A small-molecule ligand and the protein it binds are described below.
Small molecule (SMILES): O=C(CCCC[C@@H]1SC[C@@H]2NC(=O)N[C@@H]21)NCC(=O)Nc1cc2CS[Fe]34[S-]5->[Fe]67SCc8cc(CS[Fe+]9(<-[S-]->36)[S-]->7->[Fe+]<-5(SCc(c2)c1)[S-]->4->9)cc(NC(=O)CNC(=O)CCCC[C@@H]1SC[C@@H]2NC(=O)N[C@@H]21)c8

Sequence of chain 1.B:
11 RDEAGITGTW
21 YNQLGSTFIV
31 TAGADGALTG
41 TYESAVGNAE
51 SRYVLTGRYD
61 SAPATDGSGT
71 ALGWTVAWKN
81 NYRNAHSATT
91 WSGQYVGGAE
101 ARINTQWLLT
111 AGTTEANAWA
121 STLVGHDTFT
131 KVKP

Sequence of chain 1.C:
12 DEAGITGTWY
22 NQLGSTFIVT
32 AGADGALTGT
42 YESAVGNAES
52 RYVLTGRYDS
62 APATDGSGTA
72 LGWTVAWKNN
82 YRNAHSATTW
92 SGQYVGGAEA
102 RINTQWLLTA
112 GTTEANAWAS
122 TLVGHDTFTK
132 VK

Binding-site contacts:
Ligand atom N60 contacts residue VAL46 of chain 1.B at 3.6 Å.
Ligand atom C04 contacts residue VAL46 of chain 1.C at 3.7 Å (hydrophobic).
Ligand atom C55 contacts residue TRP107 of chain 1.B at 3.4 Å (hydrophobic).
Ligand atom C52 contacts residue SER44 of chain 1.B at 3.5 Å.
Ligand atom C10 contacts residue TRP78 of chain 1.C at 3.5 Å (hydrophobic).
Ligand atom C52 contacts residue VAL46 of chain 1.B at 3.6 Å (hydrophobic).
Ligand atom O14 contacts residue GLY47 of chain 1.C at 3.6 Å.
Ligand atom C58 contacts residue TYR42 of chain 1.B at 3.6 Å (hydrophobic).
Ligand atom C61 contacts residue VAL46 of chain 1.B at 3.6 Å (hydrophobic).
Ligand atom C06 contacts residue TRP107 of chain 1.C at 3.3 Å (hydrophobic).
Ligand atom O14 contacts residue ASN48 of chain 1.C at 3.0 Å (h-bond).
Ligand atom O59 contacts residue ASN22 of chain 1.B at 3.0 Å (h-bond).
Ligand atom O01 contacts residue TYR42 of chain 1.C at 2.6 Å (h-bond).
Ligand atom C49 contacts residue TRP78 of chain 1.B at 3.4 Å (hydrophobic).
Ligand atom S07 contacts residue THR89 of chain 1.C at 3.1 Å (h-bond).
Ligand atom O59 contacts residue SER26 of chain 1.B at 2.6 Å (h-bond).
Ligand atom C58 contacts residue SER26 of chain 1.B at 3.7 Å.
Ligand atom N15 contacts residue SER87 of chain 1.C at 2.9 Å (h-bond).
Ligand atom O01 contacts residue ASN22 of chain 1.C at 3.0 Å (h-bond).
Ligand atom N46 contacts residue SER87 of chain 1.B at 3.6 Å (h-bond).
Ligand atom N03 contacts residue VAL46 of chain 1.C at 3.7 Å.
Ligand atom C05 contacts residue TRP107 of chain 1.C at 3.6 Å (hydrophobic).
Ligand atom O44 contacts residue ASN48 of chain 1.B at 3.7 Å.
Ligand atom N68 contacts residue ASP127 of chain 1.C at 2.7 Å (salt-bridge).
Ligand atom O18 contacts residue ALA85 of chain 1.C at 2.6 Å (h-bond).
Ligand atom C02 contacts residue ASP127 of chain 1.C at 3.6 Å.
Ligand atom N03 contacts residue SER44 of chain 1.C at 3.3 Å (h-bond).
Ligand atom N57 contacts residue ASP127 of chain 1.B at 2.9 Å (salt-bridge).
Ligand atom N60 contacts residue SER44 of chain 1.B at 3.0 Å (h-bond).
Ligand atom C12 contacts residue TRP78 of chain 1.C at 3.4 Å (hydrophobic).
Ligand atom O48 contacts residue ASN48 of chain 1.B at 3.0 Å (h-bond).
Ligand atom C09 contacts residue SER44 of chain 1.C at 3.5 Å.
Ligand atom O01 contacts residue SER26 of chain 1.C at 2.7 Å (h-bond).
Ligand atom C02 contacts residue TYR42 of chain 1.C at 3.7 Å (hydrophobic).
Ligand atom S07 contacts residue TRP78 of chain 1.C at 3.7 Å.
Ligand atom O18 contacts residue SER87 of chain 1.C at 3.3 Å (h-bond).
Ligand atom O59 contacts residue TYR42 of chain 1.B at 2.5 Å (h-bond).
Ligand atom S54 contacts residue THR89 of chain 1.B at 3.1 Å (h-bond).
Ligand atom S54 contacts residue TRP78 of chain 1.B at 3.6 Å.
Ligand atom O48 contacts residue GLY47 of chain 1.B at 3.7 Å.